Binding-site contacts:
Ligand atom C1 contacts residue LYS15 of chain 2.B at 3.5 Å.
Ligand atom C contacts residue T441 of chain 2.E at 2.6 Å.
Ligand atom C2 contacts residue T441 of chain 2.E at 1.5 Å.
Ligand atom C5' contacts residue T441 of chain 2.E at 1.5 Å.
Ligand atom I3 contacts residue T441 of chain 2.E at 1.6 Å.
Ligand atom O4' contacts residue THR119 of chain 1.B at 3.8 Å.
Ligand atom C1 contacts residue T441 of chain 2.E at 2.0 Å.
Ligand atom C4 contacts residue T441 of chain 2.E at 0.6 Å.
Ligand atom C3' contacts residue T441 of chain 2.E at 1.1 Å.
Ligand atom I5' contacts residue ALA108 of chain 1.B at 3.7 Å.
Ligand atom O4' contacts residue T441 of chain 2.E at 2.4 Å.
Ligand atom CA contacts residue T441 of chain 2.E at 2.8 Å.
Ligand atom C5' contacts residue ALA108 of chain 1.B at 3.6 Å (hydrophobic).
Ligand atom C1' contacts residue T441 of chain 2.E at 0.5 Å.
Ligand atom O4' contacts residue LEU110 of chain 2.B at 3.5 Å.
Ligand atom I3' contacts residue T441 of chain 2.E at 2.3 Å.
Ligand atom C6' contacts residue T441 of chain 2.E at 1.1 Å.
Ligand atom I5' contacts residue T441 of chain 2.E at 2.7 Å.
Ligand atom CA contacts residue GLU54 of chain 2.B at 3.7 Å.
Ligand atom I5' contacts residue LEU110 of chain 1.B at 3.7 Å.
Ligand atom O contacts residue T441 of chain 2.E at 1.9 Å (h-bond).
Ligand atom C7 contacts residue T441 of chain 2.E at 2.6 Å.
Ligand atom C6' contacts residue ALA108 of chain 1.B at 3.3 Å (hydrophobic).
Ligand atom C7 contacts residue GLU54 of chain 2.B at 3.1 Å.
Ligand atom I3 contacts residue LEU17 of chain 1.B at 3.1 Å.
Ligand atom C6 contacts residue T441 of chain 2.E at 2.0 Å.
Ligand atom I5' contacts residue THR119 of chain 1.B at 3.7 Å.
Ligand atom C5 contacts residue T441 of chain 2.E at 1.0 Å.
Ligand atom I3' contacts residue LEU17 of chain 2.B at 3.6 Å.
Ligand atom N contacts residue GLU54 of chain 2.B at 3.0 Å (salt-bridge).
Ligand atom I3' contacts residue ALA109 of chain 2.B at 3.3 Å.
Ligand atom N contacts residue T441 of chain 2.E at 2.8 Å (h-bond).
Ligand atom C6 contacts residue LYS15 of chain 2.B at 3.2 Å.
Ligand atom C2' contacts residue T441 of chain 2.E at 0.5 Å.
Ligand atom O4 contacts residue T441 of chain 2.E at 1.5 Å.
Ligand atom C4' contacts residue T441 of chain 2.E at 1.7 Å.
Ligand atom O contacts residue GLU54 of chain 1.B at 3.8 Å.
Ligand atom I5 contacts residue T441 of chain 2.E at 1.3 Å.
Ligand atom C3 contacts residue T441 of chain 2.E at 1.0 Å.
Ligand atom C7 contacts residue LYS15 of chain 2.B at 3.6 Å.

Sequence of chain 2.B:
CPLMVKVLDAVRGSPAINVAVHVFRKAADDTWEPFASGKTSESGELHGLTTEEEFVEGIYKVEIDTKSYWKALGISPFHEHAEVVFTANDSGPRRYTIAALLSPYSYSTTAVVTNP

A small-molecule ligand and the protein it binds are described below.
Small molecule (SMILES): N[C@@H](Cc1cc(I)c(Oc2cc(I)c(O)c(I)c2)c(I)c1)C(=O)O

Sequence of chain 1.B:
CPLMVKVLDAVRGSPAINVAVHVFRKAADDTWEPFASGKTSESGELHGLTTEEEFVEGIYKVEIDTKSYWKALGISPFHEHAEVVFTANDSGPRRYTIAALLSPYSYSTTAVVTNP